This protein binds this small molecule.
Small molecule (SMILES): CCS(=O)(=O)c1ccc(CC(=O)Nc2cnc(O[C@@H](C)c3ccccc3)c(Cl)c2)cc1

Binding-site contacts:
Ligand atom O7 contacts residue PHE127 of chain 1.G at 3.6 Å.
Ligand atom C6 contacts residue MET104 of chain 1.G at 3.8 Å (hydrophobic).
Ligand atom C26 contacts residue MET104 of chain 1.G at 3.5 Å (hydrophobic).
Ligand atom C1 contacts residue PHE117 of chain 1.G at 3.6 Å (hydrophobic).
Ligand atom O30 contacts residue LEU26 of chain 1.G at 3.0 Å (h-bond).
Ligand atom O31 contacts residue ARG103 of chain 1.G at 3.6 Å (salt-bridge).
Ligand atom O31 contacts residue LEU31 of chain 1.G at 3.8 Å.
Ligand atom C25 contacts residue ALA107 of chain 1.G at 3.5 Å (hydrophobic).
Ligand atom C11 contacts residue ILE139 of chain 1.G at 3.8 Å (hydrophobic).
Ligand atom C13 contacts residue MET104 of chain 1.G at 3.7 Å (hydrophobic).
Ligand atom C25 contacts residue MET104 of chain 1.G at 3.5 Å (hydrophobic).
Ligand atom C15 contacts residue MET104 of chain 1.G at 3.6 Å (hydrophobic).
Ligand atom C14 contacts residue MET104 of chain 1.G at 3.3 Å (hydrophobic).
Ligand atom C16 contacts residue ILE139 of chain 1.G at 3.6 Å (hydrophobic).
Ligand atom C6 contacts residue PHE117 of chain 1.G at 3.6 Å (hydrophobic).
Ligand atom CL8 contacts residue CYS59 of chain 1.G at 3.7 Å.
Ligand atom C15 contacts residue SER143 of chain 1.G at 3.6 Å.
Ligand atom C22 contacts residue GLN25 of chain 1.G at 3.6 Å.
Ligand atom C6 contacts residue PHE116 of chain 1.G at 3.4 Å (hydrophobic).
Ligand atom C28 contacts residue GLN25 of chain 1.G at 3.3 Å.
Ligand atom C15 contacts residue ILE139 of chain 1.G at 3.4 Å (hydrophobic).
Ligand atom N9 contacts residue PHE116 of chain 1.G at 2.7 Å (h-bond).
Ligand atom C14 contacts residue ILE139 of chain 1.G at 3.3 Å (hydrophobic).
Ligand atom C13 contacts residue ILE139 of chain 1.G at 3.5 Å (hydrophobic).
Ligand atom O31 contacts residue ARG106 of chain 1.G at 3.1 Å (salt-bridge).
Ligand atom O30 contacts residue CYS24 of chain 1.G at 3.1 Å (h-bond).
Ligand atom C18 contacts residue PHE116 of chain 1.G at 3.7 Å (hydrophobic).
Ligand atom C20 contacts residue PHE116 of chain 1.G at 3.7 Å (hydrophobic).
Ligand atom C12 contacts residue ILE139 of chain 1.G at 3.7 Å (hydrophobic).
Ligand atom C23 contacts residue GLN25 of chain 1.G at 3.4 Å.
Ligand atom O30 contacts residue GLN25 of chain 1.G at 3.6 Å.
Ligand atom C22 contacts residue LEU26 of chain 1.G at 3.7 Å (hydrophobic).
Ligand atom C23 contacts residue LEU26 of chain 1.G at 3.6 Å (hydrophobic).
Ligand atom O30 contacts residue ARG106 of chain 1.G at 3.0 Å (salt-bridge).
Ligand atom S27 contacts residue ARG106 of chain 1.G at 3.5 Å (salt-bridge).
Ligand atom C5 contacts residue PHE116 of chain 1.G at 3.2 Å (hydrophobic).
Ligand atom C29 contacts residue ARG103 of chain 1.G at 3.6 Å.
Ligand atom C17 contacts residue ILE136 of chain 1.G at 3.6 Å (hydrophobic).
Ligand atom C10 contacts residue PHE127 of chain 1.G at 3.6 Å (hydrophobic).
Ligand atom O19 contacts residue HIS62 of chain 1.G at 3.5 Å.

Sequence of chain 1.G:
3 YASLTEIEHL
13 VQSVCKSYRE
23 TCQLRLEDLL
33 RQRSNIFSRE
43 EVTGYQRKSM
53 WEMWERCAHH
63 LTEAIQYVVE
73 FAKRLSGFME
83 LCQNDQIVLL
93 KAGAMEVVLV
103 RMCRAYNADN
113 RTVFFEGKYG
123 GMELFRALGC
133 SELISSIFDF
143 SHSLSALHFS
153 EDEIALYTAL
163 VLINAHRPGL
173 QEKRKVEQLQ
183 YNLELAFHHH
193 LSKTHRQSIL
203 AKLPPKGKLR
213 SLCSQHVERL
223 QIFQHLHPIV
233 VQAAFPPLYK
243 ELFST